This small molecule binds to this protein.
Small molecule (SMILES): CC(=O)N[C@@H]1[C@@H](O)[C@H](O)[C@@H](CO)O[C@H]1O

Binding-site contacts:
Ligand atom C5 contacts residue THR195 of chain 1.A at 3.5 Å.
Ligand atom C3 contacts residue ASN193 of chain 1.A at 3.8 Å.
Ligand atom C1 contacts residue THR195 of chain 1.A at 3.2 Å.
Ligand atom O5 contacts residue GLN282 of chain 1.A at 3.6 Å.
Ligand atom C2 contacts residue ASN193 of chain 1.A at 2.5 Å.
Ligand atom C3 contacts residue THR195 of chain 1.A at 4.3 Å.
Ligand atom C6 contacts residue THR195 of chain 1.A at 4.4 Å.
Ligand atom C7 contacts residue ASN193 of chain 1.A at 3.6 Å.
Ligand atom C6 contacts residue GLU283 of chain 1.A at 3.2 Å.
Ligand atom O5 contacts residue THR195 of chain 1.A at 3.5 Å (h-bond).
Ligand atom N2 contacts residue ASN193 of chain 1.A at 3.1 Å (h-bond).
Ligand atom C6 contacts residue GLN282 of chain 1.A at 4.0 Å.
Ligand atom O7 contacts residue ASN193 of chain 1.A at 3.6 Å.
Ligand atom C2 contacts residue THR195 of chain 1.A at 4.2 Å.
Ligand atom C4 contacts residue THR195 of chain 1.A at 4.5 Å.
Ligand atom C4 contacts residue ASN193 of chain 1.A at 4.3 Å.
Ligand atom O6 contacts residue GLN282 of chain 1.A at 3.4 Å.
Ligand atom C1 contacts residue ASN193 of chain 1.A at 1.5 Å.
Ligand atom O6 contacts residue GLU283 of chain 1.A at 3.0 Å (salt-bridge).
Ligand atom O5 contacts residue ASN193 of chain 1.A at 2.5 Å (h-bond).
Ligand atom C5 contacts residue ASN193 of chain 1.A at 3.7 Å.
Ligand atom C5 contacts residue GLN282 of chain 1.A at 4.4 Å.

Sequence of chain 1.A:
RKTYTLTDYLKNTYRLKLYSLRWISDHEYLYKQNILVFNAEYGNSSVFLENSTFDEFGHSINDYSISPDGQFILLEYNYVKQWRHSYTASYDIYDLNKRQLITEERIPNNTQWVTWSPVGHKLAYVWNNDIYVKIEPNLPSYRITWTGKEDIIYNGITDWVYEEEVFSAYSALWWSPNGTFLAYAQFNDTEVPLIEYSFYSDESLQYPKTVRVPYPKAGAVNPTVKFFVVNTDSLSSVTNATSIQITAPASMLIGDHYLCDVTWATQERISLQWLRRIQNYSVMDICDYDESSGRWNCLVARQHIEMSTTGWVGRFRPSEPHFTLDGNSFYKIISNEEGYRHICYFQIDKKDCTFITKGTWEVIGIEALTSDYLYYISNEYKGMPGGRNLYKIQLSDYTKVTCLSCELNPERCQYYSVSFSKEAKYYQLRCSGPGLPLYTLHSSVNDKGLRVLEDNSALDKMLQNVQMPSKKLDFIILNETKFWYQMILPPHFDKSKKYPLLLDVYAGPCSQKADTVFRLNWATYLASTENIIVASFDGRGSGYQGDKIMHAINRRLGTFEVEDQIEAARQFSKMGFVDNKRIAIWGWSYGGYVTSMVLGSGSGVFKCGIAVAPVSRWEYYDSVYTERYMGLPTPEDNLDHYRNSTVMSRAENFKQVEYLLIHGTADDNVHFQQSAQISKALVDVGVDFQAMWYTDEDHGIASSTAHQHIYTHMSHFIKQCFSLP